Sequence of chain 1.C:
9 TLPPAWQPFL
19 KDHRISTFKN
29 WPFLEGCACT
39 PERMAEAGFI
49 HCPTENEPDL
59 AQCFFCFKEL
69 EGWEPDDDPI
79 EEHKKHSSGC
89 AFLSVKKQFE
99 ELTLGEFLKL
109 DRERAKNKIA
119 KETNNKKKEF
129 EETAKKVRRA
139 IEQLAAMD

The protein below binds the small molecule below.
Small molecule (SMILES): CC(=O)NCCCC[C@H](NC(=O)[C@@H](NC(=O)[C@H](C)NC(=O)[C@H](C)N)[C@@H](C)OP(=O)(O)O)C(=O)N[C@@H](C)C(=O)N[C@@H](C)C=O

Binding-site contacts:
Ligand atom OG1 contacts residue LYS66 of chain 1.C at 3.7 Å.
Ligand atom O2P contacts residue LYS66 of chain 1.C at 3.2 Å (salt-bridge).
Ligand atom CA contacts residue ASP75 of chain 1.C at 3.5 Å.
Ligand atom CH contacts residue GLU67 of chain 1.C at 3.5 Å.
Ligand atom O contacts residue HIS84 of chain 1.C at 2.8 Å (h-bond).
Ligand atom P contacts residue HIS84 of chain 1.C at 3.8 Å.
Ligand atom O contacts residue LEU68 of chain 1.C at 3.3 Å.
Ligand atom CA contacts residue GLU67 of chain 1.C at 3.8 Å.
Ligand atom C contacts residue GLU67 of chain 1.C at 3.9 Å.
Ligand atom O contacts residue GLU69 of chain 1.C at 3.4 Å (salt-bridge).
Ligand atom C contacts residue GLU80 of chain 1.C at 4.0 Å.
Ligand atom NZ contacts residue GLU67 of chain 1.C at 3.7 Å.
Ligand atom OG1 contacts residue HIS84 of chain 1.C at 3.9 Å.
Ligand atom CG contacts residue LEU58 of chain 1.C at 4.0 Å (hydrophobic).
Ligand atom N contacts residue ASP75 of chain 1.C at 2.7 Å (salt-bridge).
Ligand atom NZ contacts residue LEU58 of chain 1.C at 3.6 Å.
Ligand atom CB contacts residue ASP75 of chain 1.C at 3.6 Å.
Ligand atom O3P contacts residue LYS66 of chain 1.C at 3.8 Å.
Ligand atom CA contacts residue GLU69 of chain 1.C at 3.5 Å.
Ligand atom CA contacts residue GLU80 of chain 1.C at 3.9 Å.
Ligand atom O contacts residue GLU69 of chain 1.C at 3.0 Å (salt-bridge).
Ligand atom CA contacts residue GLY70 of chain 1.C at 3.3 Å.
Ligand atom N contacts residue GLU69 of chain 1.C at 3.7 Å.
Ligand atom CA contacts residue GLU69 of chain 1.C at 3.8 Å.
Ligand atom CH3 contacts residue GLU67 of chain 1.C at 3.5 Å.
Ligand atom P contacts residue LYS66 of chain 1.C at 3.9 Å.
Ligand atom N contacts residue GLU69 of chain 1.C at 2.8 Å (salt-bridge).
Ligand atom CA contacts residue GLU69 of chain 1.C at 3.9 Å.
Ligand atom CB contacts residue GLY70 of chain 1.C at 3.5 Å.
Ligand atom N contacts residue GLU67 of chain 1.C at 3.4 Å (salt-bridge).
Ligand atom CA contacts residue LEU68 of chain 1.C at 3.9 Å (hydrophobic).
Ligand atom C contacts residue GLU69 of chain 1.C at 3.5 Å.
Ligand atom C contacts residue GLU69 of chain 1.C at 3.9 Å.
Ligand atom O1P contacts residue HIS84 of chain 1.C at 3.5 Å (h-bond).
Ligand atom CB contacts residue GLU69 of chain 1.C at 3.0 Å.
Ligand atom N contacts residue GLU80 of chain 1.C at 2.8 Å (salt-bridge).
Ligand atom C contacts residue HIS84 of chain 1.C at 3.9 Å.
Ligand atom O contacts residue GLU80 of chain 1.C at 3.2 Å (salt-bridge).
Ligand atom CB contacts residue TRP71 of chain 1.C at 3.5 Å (hydrophobic).
Ligand atom O2P contacts residue HIS84 of chain 1.C at 3.2 Å (h-bond).